Binding-site contacts:
Ligand atom C1 contacts residue ASN89 of chain 1.A at 1.4 Å.
Ligand atom C7 contacts residue ASN89 of chain 1.A at 3.1 Å.
Ligand atom C8 contacts residue ASN89 of chain 1.A at 4.3 Å.
Ligand atom C4 contacts residue ASN89 of chain 1.A at 4.2 Å.
Ligand atom N2 contacts residue ASN89 of chain 1.A at 2.9 Å (h-bond).
Ligand atom C2 contacts residue ASN89 of chain 1.A at 2.5 Å.
Ligand atom O7 contacts residue ASN89 of chain 1.A at 3.0 Å (h-bond).
Ligand atom C5 contacts residue ASN89 of chain 1.A at 3.7 Å.
Ligand atom C6 contacts residue ASN89 of chain 1.A at 4.3 Å.
Ligand atom O7 contacts residue ARG43 of chain 1.A at 3.7 Å.
Ligand atom C3 contacts residue ASN89 of chain 1.A at 3.8 Å.
Ligand atom O5 contacts residue ASN89 of chain 1.A at 2.4 Å (h-bond).

This small molecule binds to this protein.
Small molecule (SMILES): CC(=O)N[C@@H]1[C@@H](O)[C@H](O)[C@@H](CO)O[C@H]1O

Sequence of chain 1.A:
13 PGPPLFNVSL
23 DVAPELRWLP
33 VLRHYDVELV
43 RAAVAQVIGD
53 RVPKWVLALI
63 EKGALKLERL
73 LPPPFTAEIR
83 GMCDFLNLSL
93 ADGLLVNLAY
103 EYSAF